Sequence of chain 1.I:
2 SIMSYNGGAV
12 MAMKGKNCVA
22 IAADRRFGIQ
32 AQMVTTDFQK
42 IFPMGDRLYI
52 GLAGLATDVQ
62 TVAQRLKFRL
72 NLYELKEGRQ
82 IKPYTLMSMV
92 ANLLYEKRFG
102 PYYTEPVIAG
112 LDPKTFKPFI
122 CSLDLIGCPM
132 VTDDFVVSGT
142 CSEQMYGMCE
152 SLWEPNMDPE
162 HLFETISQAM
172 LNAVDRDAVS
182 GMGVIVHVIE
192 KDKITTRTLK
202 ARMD

Sequence of chain 1.H:
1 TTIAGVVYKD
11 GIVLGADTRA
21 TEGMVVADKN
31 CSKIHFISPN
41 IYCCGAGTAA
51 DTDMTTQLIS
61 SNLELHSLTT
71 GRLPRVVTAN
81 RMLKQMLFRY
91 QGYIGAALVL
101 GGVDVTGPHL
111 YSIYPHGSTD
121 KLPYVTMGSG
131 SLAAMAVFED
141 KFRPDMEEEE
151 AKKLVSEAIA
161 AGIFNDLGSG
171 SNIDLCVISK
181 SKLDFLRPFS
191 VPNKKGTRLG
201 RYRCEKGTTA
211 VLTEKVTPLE

The protein below binds the small molecule below.
Small molecule (SMILES): COc1ccc(C[C@H](NC(=O)[C@H](C)NC(=O)CN2CCOCC2)C(=O)N[C@@H](Cc2ccccc2)[C@@H](O)[C@H](C)CO)cc1

Binding-site contacts:
Ligand atom O21 contacts residue GLY47 of chain 1.H at 3.0 Å (h-bond).
Ligand atom C38 contacts residue THR21 of chain 1.H at 3.6 Å.
Ligand atom C11 contacts residue GLY168 of chain 1.H at 3.0 Å.
Ligand atom C27 contacts residue ASP125 of chain 1.I at 3.6 Å.
Ligand atom C12 contacts residue THR1 of chain 1.H at 2.5 Å.
Ligand atom C26 contacts residue THR21 of chain 1.H at 3.5 Å.
Ligand atom C43 contacts residue THR48 of chain 1.H at 3.7 Å.
Ligand atom O49 contacts residue ALA20 of chain 1.H at 3.5 Å.
Ligand atom C24 contacts residue GLY47 of chain 1.H at 3.5 Å.
Ligand atom C1 contacts residue THR52 of chain 1.H at 3.7 Å.
Ligand atom C11 contacts residue ARG19 of chain 1.H at 3.1 Å.
Ligand atom C10 contacts residue GLY168 of chain 1.H at 3.7 Å.
Ligand atom C10 contacts residue THR1 of chain 1.H at 1.5 Å.
Ligand atom C7 contacts residue THR1 of chain 1.H at 2.8 Å.
Ligand atom C46 contacts residue THR48 of chain 1.H at 3.4 Å.
Ligand atom C8 contacts residue GLY47 of chain 1.H at 3.6 Å.
Ligand atom C4 contacts residue CYS31 of chain 1.H at 3.1 Å (hydrophobic).
Ligand atom O21 contacts residue THR1 of chain 1.H at 2.3 Å (h-bond).
Ligand atom O13 contacts residue THR1 of chain 1.H at 3.1 Å (h-bond).
Ligand atom C38 contacts residue ASP125 of chain 1.I at 3.2 Å.
Ligand atom C3 contacts residue CYS31 of chain 1.H at 3.3 Å (hydrophobic).
Ligand atom C26 contacts residue ALA49 of chain 1.H at 3.7 Å (hydrophobic).
Ligand atom C32 contacts residue ILE127 of chain 1.I at 3.6 Å (hydrophobic).
Ligand atom O13 contacts residue THR21 of chain 1.H at 3.4 Å (h-bond).
Ligand atom C33 contacts residue THR48 of chain 1.H at 3.7 Å.
Ligand atom C11 contacts residue THR1 of chain 1.H at 2.5 Å.
Ligand atom O13 contacts residue GLY168 of chain 1.H at 3.3 Å (h-bond).
Ligand atom C42 contacts residue GLY47 of chain 1.H at 3.6 Å.
Ligand atom N22 contacts residue THR1 of chain 1.H at 3.7 Å.
Ligand atom C7 contacts residue GLY47 of chain 1.H at 3.4 Å.
Ligand atom O49 contacts residue THR21 of chain 1.H at 3.0 Å (h-bond).
Ligand atom O39 contacts residue ALA49 of chain 1.H at 3.0 Å (h-bond).
Ligand atom N22 contacts residue GLY47 of chain 1.H at 2.8 Å (h-bond).
Ligand atom C8 contacts residue THR1 of chain 1.H at 2.4 Å.
Ligand atom C23 contacts residue GLY47 of chain 1.H at 3.6 Å.
Ligand atom C27 contacts residue THR21 of chain 1.H at 3.2 Å.
Ligand atom C9 contacts residue THR1 of chain 1.H at 1.4 Å.
Ligand atom C40 contacts residue THR21 of chain 1.H at 3.6 Å.
Ligand atom N25 contacts residue THR21 of chain 1.H at 2.8 Å (h-bond).
Ligand atom N28 contacts residue ASP125 of chain 1.I at 2.9 Å (salt-bridge).